The protein below binds the small molecule below.
Small molecule (SMILES): C[C@H](C[C@H](N)C(=O)[O-])C(=O)O

Sequence of chain 1.D:
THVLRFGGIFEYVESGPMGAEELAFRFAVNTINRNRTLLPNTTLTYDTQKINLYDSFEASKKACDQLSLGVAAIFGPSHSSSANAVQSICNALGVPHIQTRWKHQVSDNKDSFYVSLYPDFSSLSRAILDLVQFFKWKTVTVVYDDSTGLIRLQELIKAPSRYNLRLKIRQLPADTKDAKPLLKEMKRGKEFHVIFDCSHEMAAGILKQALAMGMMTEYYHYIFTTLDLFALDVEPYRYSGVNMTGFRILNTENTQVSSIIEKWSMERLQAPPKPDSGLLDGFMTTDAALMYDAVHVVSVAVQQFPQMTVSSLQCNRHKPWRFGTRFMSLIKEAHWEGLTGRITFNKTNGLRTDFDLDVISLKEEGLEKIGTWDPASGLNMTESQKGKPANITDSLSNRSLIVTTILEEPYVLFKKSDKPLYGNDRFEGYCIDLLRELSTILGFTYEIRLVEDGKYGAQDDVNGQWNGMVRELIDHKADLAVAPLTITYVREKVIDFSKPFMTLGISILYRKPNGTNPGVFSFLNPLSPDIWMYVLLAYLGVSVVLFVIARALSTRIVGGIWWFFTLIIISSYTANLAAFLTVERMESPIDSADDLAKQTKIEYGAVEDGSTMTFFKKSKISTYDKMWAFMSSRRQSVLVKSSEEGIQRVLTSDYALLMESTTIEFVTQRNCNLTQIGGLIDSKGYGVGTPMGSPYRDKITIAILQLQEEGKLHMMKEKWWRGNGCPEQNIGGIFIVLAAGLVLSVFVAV

Binding-site contacts:
Ligand atom CA contacts residue TYR457 of chain 1.D at 4.0 Å (hydrophobic).
Ligand atom OE1 contacts residue VAL654 of chain 1.D at 4.1 Å.
Ligand atom CG2 contacts residue TYR457 of chain 1.D at 3.7 Å (hydrophobic).
Ligand atom OE2 contacts residue GLU707 of chain 1.D at 3.7 Å.
Ligand atom CD contacts residue THR659 of chain 1.D at 3.1 Å.
Ligand atom N contacts residue THR487 of chain 1.D at 2.8 Å (h-bond).
Ligand atom OE1 contacts residue SER658 of chain 1.D at 3.8 Å.
Ligand atom CB contacts residue SER658 of chain 1.D at 3.7 Å.
Ligand atom C contacts residue ARG492 of chain 1.D at 2.9 Å.
Ligand atom CA contacts residue SER658 of chain 1.D at 3.3 Å.
Ligand atom OT1 contacts residue TYR457 of chain 1.D at 3.7 Å.
Ligand atom CB contacts residue GLY657 of chain 1.D at 3.6 Å.
Ligand atom OT1 contacts residue SER658 of chain 1.D at 4.0 Å.
Ligand atom N contacts residue TYR457 of chain 1.D at 3.8 Å.
Ligand atom OE2 contacts residue SER658 of chain 1.D at 3.8 Å.
Ligand atom OT2 contacts residue TYR457 of chain 1.D at 3.8 Å.
Ligand atom OE1 contacts residue THR659 of chain 1.D at 2.9 Å.
Ligand atom OE2 contacts residue THR659 of chain 1.D at 2.2 Å (h-bond).
Ligand atom OT2 contacts residue ARG492 of chain 1.D at 2.4 Å (salt-bridge).
Ligand atom N contacts residue GLU707 of chain 1.D at 2.6 Å (salt-bridge).
Ligand atom OT2 contacts residue GLY657 of chain 1.D at 3.6 Å.
Ligand atom OE1 contacts residue GLY657 of chain 1.D at 3.0 Å.
Ligand atom OT2 contacts residue ASP656 of chain 1.D at 3.3 Å (salt-bridge).
Ligand atom C contacts residue SER658 of chain 1.D at 3.3 Å.
Ligand atom CD contacts residue SER658 of chain 1.D at 4.0 Å.
Ligand atom OT1 contacts residue ARG492 of chain 1.D at 2.3 Å (salt-bridge).
Ligand atom OE1 contacts residue ALA653 of chain 1.D at 3.9 Å.
Ligand atom C contacts residue TYR457 of chain 1.D at 3.7 Å (hydrophobic).
Ligand atom CG1 contacts residue GLY657 of chain 1.D at 3.8 Å.
Ligand atom OT2 contacts residue SER658 of chain 1.D at 2.5 Å (h-bond).
Ligand atom CG1 contacts residue TYR457 of chain 1.D at 4.0 Å (hydrophobic).
Ligand atom CD contacts residue GLY657 of chain 1.D at 3.6 Å.
Ligand atom CA contacts residue GLU707 of chain 1.D at 3.4 Å.
Ligand atom CB contacts residue TYR457 of chain 1.D at 3.4 Å (hydrophobic).
Ligand atom CG2 contacts residue VAL654 of chain 1.D at 3.5 Å (hydrophobic).
Ligand atom C contacts residue THR487 of chain 1.D at 3.2 Å.
Ligand atom CG2 contacts residue GLY657 of chain 1.D at 3.7 Å.
Ligand atom CA contacts residue THR487 of chain 1.D at 3.1 Å.
Ligand atom OE1 contacts residue MET660 of chain 1.D at 3.6 Å.
Ligand atom OT1 contacts residue THR487 of chain 1.D at 2.9 Å (h-bond).